Sequence of chain 1.A:
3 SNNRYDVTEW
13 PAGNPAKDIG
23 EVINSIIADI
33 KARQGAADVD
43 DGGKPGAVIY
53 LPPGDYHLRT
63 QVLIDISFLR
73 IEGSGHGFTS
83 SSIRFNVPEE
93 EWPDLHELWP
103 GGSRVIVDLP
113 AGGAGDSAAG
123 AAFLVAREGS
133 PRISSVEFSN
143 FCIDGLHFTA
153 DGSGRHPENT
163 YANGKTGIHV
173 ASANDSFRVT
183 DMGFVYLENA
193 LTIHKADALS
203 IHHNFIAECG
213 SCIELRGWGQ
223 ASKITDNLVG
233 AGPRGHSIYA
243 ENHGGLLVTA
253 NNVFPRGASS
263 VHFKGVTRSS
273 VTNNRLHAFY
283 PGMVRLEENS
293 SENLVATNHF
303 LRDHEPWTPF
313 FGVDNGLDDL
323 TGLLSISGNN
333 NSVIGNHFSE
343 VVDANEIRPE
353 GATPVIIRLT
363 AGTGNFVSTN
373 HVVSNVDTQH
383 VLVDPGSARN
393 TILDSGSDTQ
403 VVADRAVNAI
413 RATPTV

Sequence of chain 3.A:
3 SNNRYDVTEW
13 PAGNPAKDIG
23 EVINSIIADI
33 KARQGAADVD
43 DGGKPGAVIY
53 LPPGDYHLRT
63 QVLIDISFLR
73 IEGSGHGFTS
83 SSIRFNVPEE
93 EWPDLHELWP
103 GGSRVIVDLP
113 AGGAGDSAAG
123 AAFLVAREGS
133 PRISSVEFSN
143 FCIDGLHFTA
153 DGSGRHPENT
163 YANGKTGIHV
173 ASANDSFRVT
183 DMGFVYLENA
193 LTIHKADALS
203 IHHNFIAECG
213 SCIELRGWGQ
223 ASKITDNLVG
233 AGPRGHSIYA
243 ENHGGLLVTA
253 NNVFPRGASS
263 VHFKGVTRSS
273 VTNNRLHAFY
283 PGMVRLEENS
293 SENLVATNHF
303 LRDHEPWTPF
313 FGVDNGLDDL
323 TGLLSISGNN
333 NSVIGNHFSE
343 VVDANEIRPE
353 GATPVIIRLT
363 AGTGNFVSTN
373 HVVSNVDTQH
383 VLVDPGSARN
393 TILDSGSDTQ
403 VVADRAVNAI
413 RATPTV

Binding-site contacts:
Ligand atom O1 contacts residue TRP309 of chain 1.A at 3.3 Å.
Ligand atom C6 contacts residue PHE256 of chain 1.A at 4.1 Å (hydrophobic).
Ligand atom C2 contacts residue PRO308 of chain 1.A at 4.1 Å (hydrophobic).
Ligand atom O6 contacts residue ALA223 of chain 3.A at 3.8 Å.
Ligand atom O4 contacts residue PRO257 of chain 1.A at 2.6 Å (h-bond).
Ligand atom C2 contacts residue ARG258 of chain 1.A at 3.9 Å.
Ligand atom O4 contacts residue ARG134 of chain 3.A at 3.1 Å (salt-bridge).
Ligand atom O3 contacts residue ARG134 of chain 3.A at 3.4 Å (salt-bridge).
Ligand atom C5 contacts residue PRO257 of chain 1.A at 3.3 Å (hydrophobic).
Ligand atom O4 contacts residue PHE256 of chain 1.A at 3.8 Å.
Ligand atom C1 contacts residue ARG258 of chain 1.A at 3.6 Å.
Ligand atom C4 contacts residue PHE256 of chain 1.A at 3.8 Å (hydrophobic).
Ligand atom C4 contacts residue ARG134 of chain 3.A at 3.9 Å.
Ligand atom C3 contacts residue ARG134 of chain 3.A at 4.1 Å.
Ligand atom C5 contacts residue ARG258 of chain 1.A at 3.7 Å.
Ligand atom O6 contacts residue PRO257 of chain 1.A at 3.7 Å.
Ligand atom C4 contacts residue PRO257 of chain 1.A at 3.3 Å (hydrophobic).
Ligand atom C3 contacts residue GLU210 of chain 1.A at 3.5 Å.
Ligand atom O6 contacts residue GLN222 of chain 3.A at 4.0 Å.
Ligand atom O3 contacts residue PRO308 of chain 1.A at 3.6 Å.
Ligand atom C6 contacts residue ALA223 of chain 3.A at 3.9 Å (hydrophobic).
Ligand atom O4 contacts residue ASP199 of chain 3.A at 3.7 Å.
Ligand atom O2 contacts residue TRP309 of chain 1.A at 3.5 Å.
Ligand atom O1 contacts residue ILE85 of chain 1.A at 4.1 Å.
Ligand atom O5 contacts residue ARG258 of chain 1.A at 3.2 Å (salt-bridge).
Ligand atom O4 contacts residue GLY232 of chain 1.A at 4.0 Å.
Ligand atom C1 contacts residue GLU210 of chain 1.A at 3.9 Å.
Ligand atom C6 contacts residue GLN222 of chain 3.A at 4.0 Å.
Ligand atom O4 contacts residue ARG258 of chain 1.A at 3.9 Å.
Ligand atom C1 contacts residue TRP309 of chain 1.A at 3.9 Å (hydrophobic).
Ligand atom O6 contacts residue PHE281 of chain 1.A at 3.4 Å.
Ligand atom O4 contacts residue ASP177 of chain 3.A at 3.6 Å.
Ligand atom C1 contacts residue SER84 of chain 1.A at 3.8 Å.
Ligand atom O6 contacts residue PHE256 of chain 1.A at 4.2 Å.
Ligand atom C6 contacts residue GLN222 of chain 3.A at 3.6 Å.
Ligand atom O3 contacts residue ILE85 of chain 1.A at 3.6 Å.
Ligand atom O6 contacts residue ARG258 of chain 1.A at 3.7 Å.
Ligand atom O3 contacts residue GLU210 of chain 1.A at 2.7 Å (salt-bridge).
Ligand atom O1 contacts residue ARG258 of chain 1.A at 4.1 Å.
Ligand atom C6 contacts residue PRO257 of chain 1.A at 3.5 Å (hydrophobic).

The protein below binds the small molecule below.
Small molecule (SMILES): OC[C@H]1O[C@@](CO)(OC[C@@]2(O[C@H]3O[C@H](CO)[C@@H](O)[C@H](O)[C@H]3O)O[C@H](CO)[C@@H](O)[C@@H]2O)[C@@H](O)[C@@H]1O